Binding-site contacts:
Ligand atom C6 contacts residue GLN599 of chain 1.G at 4.1 Å.
Ligand atom O3 contacts residue GLN599 of chain 1.G at 4.4 Å.
Ligand atom O5 contacts residue PRO598 of chain 1.G at 4.4 Å.
Ligand atom C3 contacts residue ASN350 of chain 1.G at 3.9 Å.
Ligand atom C3 contacts residue GLN599 of chain 1.G at 4.0 Å.
Ligand atom C5 contacts residue GLN599 of chain 1.G at 3.9 Å.
Ligand atom C1 contacts residue ASN350 of chain 1.G at 1.5 Å.
Ligand atom C5 contacts residue ASN350 of chain 1.G at 3.8 Å.
Ligand atom C7 contacts residue ASN350 of chain 1.G at 3.5 Å.
Ligand atom C4 contacts residue ASN350 of chain 1.G at 4.3 Å.
Ligand atom C8 contacts residue ASN350 of chain 1.G at 3.9 Å.
Ligand atom O7 contacts residue ASN350 of chain 1.G at 3.6 Å (h-bond).
Ligand atom O5 contacts residue ASN350 of chain 1.G at 2.4 Å (h-bond).
Ligand atom O7 contacts residue GLN599 of chain 1.G at 4.1 Å.
Ligand atom C1 contacts residue GLN599 of chain 1.G at 4.0 Å.
Ligand atom C2 contacts residue GLN599 of chain 1.G at 3.5 Å.
Ligand atom C2 contacts residue ASN350 of chain 1.G at 2.5 Å.
Ligand atom N2 contacts residue ASN350 of chain 1.G at 2.9 Å (h-bond).
Ligand atom C4 contacts residue GLN599 of chain 1.G at 3.5 Å.
Ligand atom O5 contacts residue GLN599 of chain 1.G at 3.5 Å (h-bond).

Sequence of chain 1.G:
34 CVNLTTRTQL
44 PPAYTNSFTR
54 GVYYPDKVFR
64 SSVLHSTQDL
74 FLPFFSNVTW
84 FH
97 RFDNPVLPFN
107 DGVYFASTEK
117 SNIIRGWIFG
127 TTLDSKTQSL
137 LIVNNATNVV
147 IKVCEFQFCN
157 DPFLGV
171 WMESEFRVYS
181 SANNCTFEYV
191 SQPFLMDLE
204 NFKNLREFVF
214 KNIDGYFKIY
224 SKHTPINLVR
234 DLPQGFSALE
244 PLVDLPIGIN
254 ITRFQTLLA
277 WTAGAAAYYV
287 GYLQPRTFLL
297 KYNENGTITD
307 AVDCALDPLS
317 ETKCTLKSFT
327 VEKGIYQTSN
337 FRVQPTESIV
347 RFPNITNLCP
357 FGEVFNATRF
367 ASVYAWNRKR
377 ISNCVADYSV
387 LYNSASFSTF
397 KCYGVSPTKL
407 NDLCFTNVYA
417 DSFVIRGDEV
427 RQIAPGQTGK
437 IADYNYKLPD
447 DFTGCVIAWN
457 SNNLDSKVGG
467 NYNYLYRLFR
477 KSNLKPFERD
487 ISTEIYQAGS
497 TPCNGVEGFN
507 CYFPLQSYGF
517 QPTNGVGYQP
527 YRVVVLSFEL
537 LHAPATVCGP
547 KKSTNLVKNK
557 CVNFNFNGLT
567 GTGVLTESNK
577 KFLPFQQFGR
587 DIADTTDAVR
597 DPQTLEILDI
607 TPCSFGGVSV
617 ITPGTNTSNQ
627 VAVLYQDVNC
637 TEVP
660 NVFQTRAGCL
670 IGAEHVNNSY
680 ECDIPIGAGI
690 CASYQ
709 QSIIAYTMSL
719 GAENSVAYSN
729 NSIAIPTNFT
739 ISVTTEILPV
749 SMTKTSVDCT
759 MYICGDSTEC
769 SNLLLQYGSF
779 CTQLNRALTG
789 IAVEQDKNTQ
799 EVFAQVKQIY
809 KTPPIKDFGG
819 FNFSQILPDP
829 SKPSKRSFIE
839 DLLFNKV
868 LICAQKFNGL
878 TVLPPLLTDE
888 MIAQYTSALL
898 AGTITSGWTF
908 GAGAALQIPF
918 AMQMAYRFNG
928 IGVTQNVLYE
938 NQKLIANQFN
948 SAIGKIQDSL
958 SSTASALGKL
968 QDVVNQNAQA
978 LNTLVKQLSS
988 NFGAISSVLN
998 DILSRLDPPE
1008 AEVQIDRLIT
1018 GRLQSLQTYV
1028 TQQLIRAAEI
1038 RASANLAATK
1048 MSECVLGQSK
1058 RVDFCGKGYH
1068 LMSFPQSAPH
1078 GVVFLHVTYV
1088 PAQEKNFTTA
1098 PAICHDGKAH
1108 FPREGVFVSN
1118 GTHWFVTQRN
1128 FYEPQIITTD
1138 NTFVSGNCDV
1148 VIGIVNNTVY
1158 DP

The small molecule below binds the protein below.
Small molecule (SMILES): CC(=O)N[C@@H]1[C@@H](O)[C@H](O)[C@@H](CO)O[C@H]1O